The small molecule below binds the protein below.
Small molecule (SMILES): CC1=C(/C=C/C(C)=C/C=C/C(C)=C/C=O)C(C)(C)CCC1

Binding-site contacts:
Ligand atom C8 contacts residue MET208 of chain 1.A at 4.3 Å (hydrophobic).
Ligand atom C16 contacts residue PHE213 of chain 1.A at 3.9 Å (hydrophobic).
Ligand atom C14 contacts residue LYS297 of chain 1.A at 2.4 Å.
Ligand atom C13 contacts residue LYS297 of chain 1.A at 3.5 Å.
Ligand atom C3 contacts residue ALA270 of chain 1.A at 4.3 Å (hydrophobic).
Ligand atom C12 contacts residue TYR269 of chain 1.A at 3.5 Å (hydrophobic).
Ligand atom C3 contacts residue ALA273 of chain 1.A at 4.0 Å (hydrophobic).
Ligand atom C15 contacts residue LYS297 of chain 1.A at 1.3 Å.
Ligand atom C17 contacts residue TRP266 of chain 1.A at 3.9 Å (hydrophobic).
Ligand atom C8 contacts residue TYR269 of chain 1.A at 4.3 Å (hydrophobic).
Ligand atom C2 contacts residue PHE213 of chain 1.A at 4.3 Å (hydrophobic).
Ligand atom C4 contacts residue TYR269 of chain 1.A at 4.3 Å (hydrophobic).
Ligand atom C18 contacts residue MET208 of chain 1.A at 4.3 Å (hydrophobic).
Ligand atom C4 contacts residue ALA273 of chain 1.A at 3.6 Å (hydrophobic).
Ligand atom C20 contacts residue LYS297 of chain 1.A at 4.1 Å.
Ligand atom C18 contacts residue TYR192 of chain 1.A at 4.1 Å (hydrophobic).
Ligand atom C19 contacts residue MET208 of chain 1.A at 4.4 Å (hydrophobic).
Ligand atom C10 contacts residue TRP266 of chain 1.A at 4.4 Å (hydrophobic).
Ligand atom C13 contacts residue TYR269 of chain 1.A at 4.1 Å (hydrophobic).
Ligand atom C15 contacts residue ALA118 of chain 1.A at 4.4 Å (hydrophobic).
Ligand atom C4 contacts residue MET208 of chain 1.A at 4.3 Å (hydrophobic).
Ligand atom C20 contacts residue ALA118 of chain 1.A at 3.6 Å (hydrophobic).
Ligand atom C11 contacts residue THR119 of chain 1.A at 4.4 Å.
Ligand atom C16 contacts residue MET208 of chain 1.A at 3.3 Å (hydrophobic).
Ligand atom C17 contacts residue TYR269 of chain 1.A at 4.2 Å (hydrophobic).
Ligand atom C2 contacts residue TYR269 of chain 1.A at 4.3 Å (hydrophobic).
Ligand atom C16 contacts residue HIS212 of chain 1.A at 3.7 Å.
Ligand atom C5 contacts residue MET208 of chain 1.A at 4.1 Å (hydrophobic).
Ligand atom C3 contacts residue PHE209 of chain 1.A at 4.0 Å (hydrophobic).
Ligand atom C7 contacts residue MET208 of chain 1.A at 3.3 Å (hydrophobic).
Ligand atom C19 contacts residue TRP266 of chain 1.A at 3.7 Å (hydrophobic).
Ligand atom C11 contacts residue TYR269 of chain 1.A at 4.2 Å (hydrophobic).
Ligand atom C10 contacts residue TYR269 of chain 1.A at 4.0 Å (hydrophobic).
Ligand atom C6 contacts residue MET208 of chain 1.A at 3.8 Å (hydrophobic).
Ligand atom C16 contacts residue PHE209 of chain 1.A at 4.4 Å (hydrophobic).
Ligand atom C19 contacts residue GLU123 of chain 1.A at 3.4 Å.
Ligand atom C2 contacts residue ALA270 of chain 1.A at 3.6 Å (hydrophobic).
Ligand atom C14 contacts residue TYR269 of chain 1.A at 3.7 Å (hydrophobic).
Ligand atom C3 contacts residue MET208 of chain 1.A at 4.2 Å (hydrophobic).
Ligand atom C9 contacts residue TRP266 of chain 1.A at 4.0 Å (hydrophobic).

Sequence of chain 1.A:
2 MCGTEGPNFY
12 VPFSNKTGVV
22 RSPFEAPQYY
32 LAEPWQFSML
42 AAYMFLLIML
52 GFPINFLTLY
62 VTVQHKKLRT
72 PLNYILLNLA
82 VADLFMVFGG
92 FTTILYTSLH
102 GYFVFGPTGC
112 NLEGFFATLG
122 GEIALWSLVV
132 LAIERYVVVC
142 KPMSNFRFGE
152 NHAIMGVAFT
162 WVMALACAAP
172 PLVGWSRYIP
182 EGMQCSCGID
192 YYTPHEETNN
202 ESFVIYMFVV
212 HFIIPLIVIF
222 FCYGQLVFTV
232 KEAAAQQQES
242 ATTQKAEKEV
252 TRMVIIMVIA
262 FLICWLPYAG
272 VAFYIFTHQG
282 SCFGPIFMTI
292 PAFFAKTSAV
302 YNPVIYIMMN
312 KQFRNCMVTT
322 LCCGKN